Binding-site contacts:
Ligand atom O1 contacts residue MET32 of chain 1.B at 4.3 Å.
Ligand atom O3 contacts residue TRP225 of chain 1.B at 4.1 Å.
Ligand atom S2 contacts residue ILE134 of chain 1.B at 4.3 Å.
Ligand atom C4 contacts residue LEU59 of chain 1.B at 4.2 Å (hydrophobic).
Ligand atom N2 contacts residue ILE134 of chain 1.B at 4.1 Å.
Ligand atom O2 contacts residue GLY131 of chain 1.B at 3.5 Å.
Ligand atom C3 contacts residue VAL75 of chain 1.B at 3.7 Å (hydrophobic).
Ligand atom C11 contacts residue LEU229 of chain 1.B at 3.8 Å (hydrophobic).
Ligand atom C3 contacts residue LEU59 of chain 1.B at 3.8 Å (hydrophobic).
Ligand atom O3 contacts residue PRO36 of chain 1.B at 3.5 Å.
Ligand atom C12 contacts residue PHE228 of chain 1.B at 4.0 Å (hydrophobic).
Ligand atom C3 contacts residue CYS35 of chain 1.B at 1.8 Å (hydrophobic).
Ligand atom C6 contacts residue PHE37 of chain 1.B at 4.2 Å (hydrophobic).
Ligand atom O2 contacts residue ILE134 of chain 1.B at 3.8 Å.
Ligand atom C9 contacts residue ARG135 of chain 1.B at 4.2 Å.
Ligand atom C10 contacts residue ARG135 of chain 1.B at 4.3 Å.
Ligand atom O3 contacts residue ILE134 of chain 1.B at 4.4 Å.
Ligand atom C13 contacts residue PHE228 of chain 1.B at 4.4 Å (hydrophobic).
Ligand atom C14 contacts residue PHE37 of chain 1.B at 4.1 Å (hydrophobic).
Ligand atom C9 contacts residue GLY131 of chain 1.B at 3.8 Å.
Ligand atom C4 contacts residue CYS35 of chain 1.B at 2.8 Å (hydrophobic).
Ligand atom C11 contacts residue ILE134 of chain 1.B at 3.5 Å (hydrophobic).
Ligand atom C15 contacts residue PHE37 of chain 1.B at 3.6 Å (hydrophobic).
Ligand atom O2 contacts residue VAL130 of chain 1.B at 3.8 Å.
Ligand atom C12 contacts residue TYR232 of chain 1.B at 3.7 Å (hydrophobic).
Ligand atom C8 contacts residue GLY131 of chain 1.B at 4.1 Å.
Ligand atom O4 contacts residue PHE37 of chain 1.B at 3.5 Å.
Ligand atom C11 contacts residue TYR232 of chain 1.B at 3.3 Å (hydrophobic).
Ligand atom C10 contacts residue TYR232 of chain 1.B at 3.2 Å (hydrophobic).
Ligand atom O1 contacts residue LEU59 of chain 1.B at 4.2 Å.
Ligand atom C10 contacts residue ILE134 of chain 1.B at 3.4 Å (hydrophobic).
Ligand atom C9 contacts residue ILE134 of chain 1.B at 3.7 Å (hydrophobic).
Ligand atom N1 contacts residue PHE37 of chain 1.B at 3.7 Å.
Ligand atom C17 contacts residue PHE37 of chain 1.B at 3.8 Å (hydrophobic).
Ligand atom C16 contacts residue PHE37 of chain 1.B at 3.4 Å (hydrophobic).
Ligand atom C5 contacts residue PHE37 of chain 1.B at 3.6 Å (hydrophobic).
Ligand atom N1 contacts residue CYS35 of chain 1.B at 3.5 Å (h-bond).
Ligand atom C6 contacts residue PRO36 of chain 1.B at 3.9 Å (hydrophobic).
Ligand atom O1 contacts residue CYS35 of chain 1.B at 3.4 Å (h-bond).
Ligand atom O1 contacts residue PRO36 of chain 1.B at 4.2 Å.

Sequence of chain 1.B:
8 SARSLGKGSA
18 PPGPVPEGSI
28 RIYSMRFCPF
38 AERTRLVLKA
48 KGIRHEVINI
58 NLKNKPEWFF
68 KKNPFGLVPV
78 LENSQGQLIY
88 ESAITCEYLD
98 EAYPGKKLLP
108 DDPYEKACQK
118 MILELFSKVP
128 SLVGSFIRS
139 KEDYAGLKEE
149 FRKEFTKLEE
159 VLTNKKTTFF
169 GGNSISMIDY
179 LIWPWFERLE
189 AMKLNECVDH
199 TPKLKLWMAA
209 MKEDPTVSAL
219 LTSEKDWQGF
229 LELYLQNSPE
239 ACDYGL

This protein binds this small molecule.
Small molecule (SMILES): CCSCOc1ccc(S(=O)(=O)N2CCCCCC2)cc1NC(C)=O